Sequence of chain 6.C:
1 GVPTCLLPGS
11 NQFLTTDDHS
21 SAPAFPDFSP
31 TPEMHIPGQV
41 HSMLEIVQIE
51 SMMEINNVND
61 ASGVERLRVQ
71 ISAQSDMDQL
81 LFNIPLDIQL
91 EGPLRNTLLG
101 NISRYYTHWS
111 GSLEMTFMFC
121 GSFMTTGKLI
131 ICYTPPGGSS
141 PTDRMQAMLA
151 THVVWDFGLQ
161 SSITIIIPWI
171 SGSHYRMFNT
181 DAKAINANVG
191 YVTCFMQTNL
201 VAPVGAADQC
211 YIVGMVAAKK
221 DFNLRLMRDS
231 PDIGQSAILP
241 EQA

Binding-site contacts:
Ligand atom N3A contacts residue TYR151 of chain 6.A at 3.3 Å.
Ligand atom C31 contacts residue ASN199 of chain 6.A at 3.4 Å.
Ligand atom C6B contacts residue ILE188 of chain 6.A at 3.7 Å (hydrophobic).
Ligand atom O1A contacts residue ALA149 of chain 6.A at 3.7 Å.
Ligand atom C31 contacts residue TYR197 of chain 6.A at 3.7 Å (hydrophobic).
Ligand atom C7C contacts residue LEU99 of chain 6.A at 3.5 Å (hydrophobic).
Ligand atom C1C contacts residue TYR197 of chain 6.A at 3.7 Å (hydrophobic).
Ligand atom N2 contacts residue ASN221 of chain 6.A at 3.9 Å.
Ligand atom C4C contacts residue THR121 of chain 6.A at 3.7 Å.
Ligand atom C2A contacts residue LEU186 of chain 6.A at 3.7 Å (hydrophobic).
Ligand atom C4A contacts residue TYR151 of chain 6.A at 3.8 Å (hydrophobic).
Ligand atom C7C contacts residue ILE123 of chain 6.A at 3.5 Å (hydrophobic).
Ligand atom C4 contacts residue TYR197 of chain 6.A at 3.6 Å (hydrophobic).
Ligand atom C5C contacts residue LEU99 of chain 6.A at 3.6 Å (hydrophobic).
Ligand atom C4A contacts residue LEU186 of chain 6.A at 3.9 Å (hydrophobic).
Ligand atom C6C contacts residue TRP97 of chain 6.A at 3.9 Å (hydrophobic).
Ligand atom C1B contacts residue LEU99 of chain 6.A at 3.9 Å (hydrophobic).
Ligand atom O1 contacts residue MET223 of chain 6.A at 3.6 Å (h-bond).
Ligand atom C5A contacts residue ALA149 of chain 6.A at 3.2 Å (hydrophobic).
Ligand atom C5C contacts residue THR101 of chain 6.A at 3.7 Å.
Ligand atom C4A contacts residue PRO173 of chain 6.A at 3.3 Å (hydrophobic).
Ligand atom C6C contacts residue LEU99 of chain 6.A at 3.6 Å (hydrophobic).
Ligand atom C4B contacts residue LEU226 of chain 6.A at 3.9 Å (hydrophobic).
Ligand atom C5B contacts residue ILE188 of chain 6.A at 3.6 Å (hydrophobic).
Ligand atom C2B contacts residue ILE123 of chain 6.A at 3.5 Å (hydrophobic).
Ligand atom O1B contacts residue TRP97 of chain 6.A at 3.6 Å.
Ligand atom C3B contacts residue LEU226 of chain 6.A at 3.5 Å (hydrophobic).
Ligand atom C5A contacts residue LEU186 of chain 6.A at 3.6 Å (hydrophobic).
Ligand atom C2C contacts residue THR101 of chain 6.A at 3.8 Å.
Ligand atom O1B contacts residue LEU99 of chain 6.A at 3.1 Å.
Ligand atom O1 contacts residue TYR197 of chain 6.A at 3.9 Å.
Ligand atom C5A contacts residue VAL175 of chain 6.A at 3.9 Å (hydrophobic).
Ligand atom C2B contacts residue LEU226 of chain 6.A at 3.6 Å (hydrophobic).
Ligand atom C5A contacts residue PRO173 of chain 6.A at 3.5 Å (hydrophobic).
Ligand atom C3B contacts residue ILE123 of chain 6.A at 3.9 Å (hydrophobic).
Ligand atom C5 contacts residue TYR197 of chain 6.A at 3.8 Å (hydrophobic).
Ligand atom C3 contacts residue TYR197 of chain 6.A at 3.7 Å (hydrophobic).
Ligand atom O1A contacts residue LEU186 of chain 6.A at 3.7 Å.
Ligand atom O1A contacts residue LEU226 of chain 6.A at 3.8 Å.
Ligand atom C6C contacts residue ILE123 of chain 6.A at 3.6 Å (hydrophobic).

Sequence of chain 6.A:
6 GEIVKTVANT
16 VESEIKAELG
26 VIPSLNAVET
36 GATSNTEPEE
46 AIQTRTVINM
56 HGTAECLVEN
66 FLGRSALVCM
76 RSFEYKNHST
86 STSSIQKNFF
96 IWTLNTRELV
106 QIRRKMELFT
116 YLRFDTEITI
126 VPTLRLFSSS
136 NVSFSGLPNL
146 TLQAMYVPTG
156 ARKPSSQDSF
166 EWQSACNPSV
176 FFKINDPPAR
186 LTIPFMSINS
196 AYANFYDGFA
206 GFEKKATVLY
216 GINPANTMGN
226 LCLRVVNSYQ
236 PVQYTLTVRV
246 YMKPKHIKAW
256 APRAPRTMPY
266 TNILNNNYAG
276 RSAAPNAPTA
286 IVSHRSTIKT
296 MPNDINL

The small molecule below binds the protein below.
Small molecule (SMILES): Cc1cc(CCCCCCCOc2ccc(C3=NCCO3)cc2)on1